Sequence of chain 1.A:
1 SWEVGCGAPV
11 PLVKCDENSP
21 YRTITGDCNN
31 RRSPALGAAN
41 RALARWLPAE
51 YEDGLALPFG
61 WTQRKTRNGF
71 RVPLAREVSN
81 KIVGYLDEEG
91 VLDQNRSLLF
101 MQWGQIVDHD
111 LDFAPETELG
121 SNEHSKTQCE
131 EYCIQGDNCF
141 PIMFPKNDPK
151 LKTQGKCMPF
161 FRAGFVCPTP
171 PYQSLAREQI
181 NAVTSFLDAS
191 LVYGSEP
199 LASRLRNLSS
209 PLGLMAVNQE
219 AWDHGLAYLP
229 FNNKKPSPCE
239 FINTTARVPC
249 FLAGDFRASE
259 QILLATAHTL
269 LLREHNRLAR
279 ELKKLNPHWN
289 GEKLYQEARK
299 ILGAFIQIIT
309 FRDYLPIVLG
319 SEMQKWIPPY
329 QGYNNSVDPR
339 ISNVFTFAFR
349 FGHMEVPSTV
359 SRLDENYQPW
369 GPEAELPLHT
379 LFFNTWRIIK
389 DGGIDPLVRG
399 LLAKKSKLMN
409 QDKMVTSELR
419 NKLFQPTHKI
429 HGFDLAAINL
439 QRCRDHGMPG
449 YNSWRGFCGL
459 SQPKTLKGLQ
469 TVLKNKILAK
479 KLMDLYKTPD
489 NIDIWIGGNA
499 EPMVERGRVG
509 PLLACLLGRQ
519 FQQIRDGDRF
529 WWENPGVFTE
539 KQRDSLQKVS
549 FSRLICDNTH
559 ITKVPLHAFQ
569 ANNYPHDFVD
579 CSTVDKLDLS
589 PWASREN

Binding-site contacts:
Ligand atom C5 contacts residue ASN205 of chain 1.A at 3.6 Å.
Ligand atom C1 contacts residue SER207 of chain 1.A at 4.5 Å.
Ligand atom O6 contacts residue LEU212 of chain 1.A at 4.3 Å.
Ligand atom C1 contacts residue ASN205 of chain 1.A at 1.4 Å.
Ligand atom O6 contacts residue LEU210 of chain 1.A at 3.9 Å.
Ligand atom C4 contacts residue ASN205 of chain 1.A at 4.2 Å.
Ligand atom O7 contacts residue GLN217 of chain 1.A at 3.3 Å (h-bond).
Ligand atom C3 contacts residue ASN205 of chain 1.A at 3.7 Å.
Ligand atom C2 contacts residue GLN217 of chain 1.A at 4.1 Å.
Ligand atom O5 contacts residue LEU212 of chain 1.A at 4.3 Å.
Ligand atom N2 contacts residue GLN217 of chain 1.A at 3.6 Å.
Ligand atom C7 contacts residue GLN217 of chain 1.A at 3.2 Å.
Ligand atom C8 contacts residue VAL215 of chain 1.A at 4.1 Å (hydrophobic).
Ligand atom O7 contacts residue MET213 of chain 1.A at 4.4 Å.
Ligand atom C8 contacts residue GLN217 of chain 1.A at 3.6 Å.
Ligand atom C7 contacts residue VAL215 of chain 1.A at 3.9 Å (hydrophobic).
Ligand atom C8 contacts residue ALA214 of chain 1.A at 4.3 Å (hydrophobic).
Ligand atom N2 contacts residue ASN205 of chain 1.A at 2.7 Å (h-bond).
Ligand atom C5 contacts residue SER208 of chain 1.A at 3.7 Å.
Ligand atom C1 contacts residue SER208 of chain 1.A at 3.6 Å.
Ligand atom C7 contacts residue ASN205 of chain 1.A at 3.2 Å.
Ligand atom O7 contacts residue ALA214 of chain 1.A at 3.4 Å.
Ligand atom C7 contacts residue ALA214 of chain 1.A at 4.2 Å (hydrophobic).
Ligand atom O3 contacts residue GLN217 of chain 1.A at 3.1 Å (h-bond).
Ligand atom C6 contacts residue SER208 of chain 1.A at 3.9 Å.
Ligand atom O5 contacts residue ASN205 of chain 1.A at 2.4 Å (h-bond).
Ligand atom C2 contacts residue ASN205 of chain 1.A at 2.3 Å.
Ligand atom C3 contacts residue GLN217 of chain 1.A at 4.1 Å.
Ligand atom O7 contacts residue VAL215 of chain 1.A at 2.9 Å (h-bond).
Ligand atom O7 contacts residue ASN205 of chain 1.A at 3.3 Å (h-bond).
Ligand atom O5 contacts residue SER208 of chain 1.A at 2.9 Å (h-bond).
Ligand atom O6 contacts residue SER208 of chain 1.A at 3.1 Å (h-bond).
Ligand atom C8 contacts residue ASN205 of chain 1.A at 4.3 Å.

This protein binds this small molecule.
Small molecule (SMILES): CC(=O)N[C@@H]1[C@@H](O)[C@H](O)[C@@H](CO)O[C@H]1O